Sequence of chain 1.D:
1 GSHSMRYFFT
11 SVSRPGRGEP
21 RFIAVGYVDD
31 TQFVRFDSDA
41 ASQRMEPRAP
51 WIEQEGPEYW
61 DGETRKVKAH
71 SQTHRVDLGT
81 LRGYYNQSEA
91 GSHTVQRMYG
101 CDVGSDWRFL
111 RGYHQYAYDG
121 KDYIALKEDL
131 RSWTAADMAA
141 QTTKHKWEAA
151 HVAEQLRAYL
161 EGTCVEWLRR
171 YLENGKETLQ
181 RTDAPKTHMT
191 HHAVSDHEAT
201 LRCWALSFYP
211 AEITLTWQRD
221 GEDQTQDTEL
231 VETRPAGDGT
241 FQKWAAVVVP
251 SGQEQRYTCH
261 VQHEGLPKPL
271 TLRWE

The protein below binds the small molecule below.
Small molecule (SMILES): CC(C)C[C@H](NC(=O)[C@@H](N)[C@@H](C)O)C(=O)N[C@H](C(=O)N[C@@H](CO)C(=O)N[C@@H](CS)C(=O)N[C@@H](CC(N)=O)C(=O)N[C@H](C(=O)N[C@@H](CO)C(=O)N[C@H](C(=O)O)C(C)C)[C@@H](C)O)[C@@H](C)O

Binding-site contacts:
Ligand atom CA contacts residue GLU63 of chain 1.D at 3.2 Å.
Ligand atom CG2 contacts residue ASP77 of chain 1.D at 3.5 Å.
Ligand atom N contacts residue GLU63 of chain 1.D at 2.8 Å (salt-bridge).
Ligand atom CB contacts residue ASP77 of chain 1.D at 3.5 Å.
Ligand atom CD1 contacts residue VAL67 of chain 1.D at 3.4 Å (hydrophobic).
Ligand atom O contacts residue LYS146 of chain 1.D at 2.6 Å (salt-bridge).
Ligand atom CA contacts residue TYR171 of chain 1.D at 3.4 Å (hydrophobic).
Ligand atom C contacts residue GLU63 of chain 1.D at 3.4 Å.
Ligand atom N contacts residue TYR7 of chain 1.D at 2.6 Å (h-bond).
Ligand atom CA contacts residue THR73 of chain 1.D at 3.5 Å.
Ligand atom O contacts residue TYR7 of chain 1.D at 3.4 Å (h-bond).
Ligand atom N contacts residue TYR171 of chain 1.D at 2.7 Å (h-bond).
Ligand atom N contacts residue ASP77 of chain 1.D at 2.9 Å (salt-bridge).
Ligand atom O contacts residue TRP147 of chain 1.D at 2.9 Å (h-bond).
Ligand atom N contacts residue TYR159 of chain 1.D at 3.5 Å.
Ligand atom CA contacts residue TYR7 of chain 1.D at 3.4 Å (hydrophobic).
Ligand atom CD2 contacts residue TYR7 of chain 1.D at 3.5 Å (hydrophobic).
Ligand atom CA contacts residue TYR99 of chain 1.D at 3.4 Å (hydrophobic).
Ligand atom CD1 contacts residue GLU63 of chain 1.D at 3.5 Å.
Ligand atom O contacts residue THR73 of chain 1.D at 3.4 Å.
Ligand atom OG contacts residue ASP77 of chain 1.D at 3.0 Å (salt-bridge).
Ligand atom C contacts residue TYR7 of chain 1.D at 3.3 Å (hydrophobic).
Ligand atom O contacts residue HIS70 of chain 1.D at 2.9 Å.
Ligand atom O contacts residue THR80 of chain 1.D at 3.5 Å.
Ligand atom N contacts residue TYR99 of chain 1.D at 3.1 Å (h-bond).
Ligand atom CD2 contacts residue TYR99 of chain 1.D at 3.1 Å (hydrophobic).
Ligand atom OG contacts residue VAL76 of chain 1.D at 3.3 Å.
Ligand atom OXT contacts residue LYS146 of chain 1.D at 2.9 Å (salt-bridge).
Ligand atom OG1 contacts residue GLU63 of chain 1.D at 2.7 Å (salt-bridge).
Ligand atom OXT contacts residue THR143 of chain 1.D at 3.1 Å (h-bond).
Ligand atom OG1 contacts residue LYS66 of chain 1.D at 3.5 Å (salt-bridge).
Ligand atom CG2 contacts residue TYR99 of chain 1.D at 3.3 Å (hydrophobic).
Ligand atom CG contacts residue GLU63 of chain 1.D at 3.4 Å.
Ligand atom OXT contacts residue TYR84 of chain 1.D at 2.9 Å (h-bond).
Ligand atom C contacts residue ASP77 of chain 1.D at 3.5 Å.
Ligand atom O contacts residue LYS66 of chain 1.D at 2.8 Å (salt-bridge).
Ligand atom O contacts residue TYR159 of chain 1.D at 2.7 Å (h-bond).
Ligand atom CA contacts residue ASP77 of chain 1.D at 3.2 Å.
Ligand atom CB contacts residue GLU63 of chain 1.D at 3.6 Å.
Ligand atom C contacts residue LYS146 of chain 1.D at 3.1 Å.